Sequence of chain 1.B:
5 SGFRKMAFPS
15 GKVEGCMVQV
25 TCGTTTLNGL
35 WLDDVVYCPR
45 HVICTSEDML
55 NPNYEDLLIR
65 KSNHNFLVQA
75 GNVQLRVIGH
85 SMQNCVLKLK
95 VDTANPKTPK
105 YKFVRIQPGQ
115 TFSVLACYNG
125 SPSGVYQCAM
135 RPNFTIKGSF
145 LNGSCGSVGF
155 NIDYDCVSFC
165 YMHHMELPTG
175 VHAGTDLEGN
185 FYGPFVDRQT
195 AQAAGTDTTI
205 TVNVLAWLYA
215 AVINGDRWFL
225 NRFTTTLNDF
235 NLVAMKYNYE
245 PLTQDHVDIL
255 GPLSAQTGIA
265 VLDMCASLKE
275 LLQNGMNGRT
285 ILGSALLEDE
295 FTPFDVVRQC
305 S

Binding-site contacts:
Ligand atom O1 contacts residue MET169 of chain 1.B at 3.0 Å.
Ligand atom C13 contacts residue ASN146 of chain 1.B at 3.2 Å.
Ligand atom N3 contacts residue GLU170 of chain 1.B at 3.2 Å (salt-bridge).
Ligand atom O1 contacts residue UV21 of chain 1.E at 1.0 Å (h-bond).
Ligand atom C16 contacts residue GLU170 of chain 1.B at 2.8 Å.
Ligand atom C15 contacts residue UV21 of chain 1.E at 0.8 Å.
Ligand atom C5 contacts residue UV21 of chain 1.E at 0.6 Å.
Ligand atom C3 contacts residue UV21 of chain 1.E at 0.3 Å.
Ligand atom N1 contacts residue GLN193 of chain 1.B at 2.9 Å (h-bond).
Ligand atom C9 contacts residue UV21 of chain 1.E at 0.1 Å.
Ligand atom C10 contacts residue UV21 of chain 1.E at 0.2 Å.
Ligand atom C14 contacts residue CYS149 of chain 1.B at 1.8 Å (hydrophobic).
Ligand atom N2 contacts residue CYS149 of chain 1.B at 3.1 Å (h-bond).
Ligand atom C8 contacts residue UV21 of chain 1.E at 0.1 Å.
Ligand atom O2 contacts residue UV21 of chain 1.E at 0.1 Å (h-bond).
Ligand atom C6 contacts residue UV21 of chain 1.E at 1.1 Å.
Ligand atom N2 contacts residue HIS168 of chain 1.B at 3.0 Å (h-bond).
Ligand atom C16 contacts residue UV21 of chain 1.E at 0.8 Å.
Ligand atom O3 contacts residue UV21 of chain 1.E at 1.4 Å.
Ligand atom C1 contacts residue UV21 of chain 1.E at 0.3 Å.
Ligand atom C11 contacts residue UV21 of chain 1.E at 0.2 Å.
Ligand atom O3 contacts residue CYS149 of chain 1.B at 2.6 Å (h-bond).
Ligand atom O2 contacts residue HIS176 of chain 1.B at 3.4 Å.
Ligand atom C7 contacts residue UV21 of chain 1.E at 0.4 Å.
Ligand atom N3 contacts residue UV21 of chain 1.E at 0.2 Å (h-bond).
Ligand atom C8 contacts residue CYS149 of chain 1.B at 2.7 Å (hydrophobic).
Ligand atom O4 contacts residue UV21 of chain 1.E at 0.9 Å (h-bond).
Ligand atom O1 contacts residue GLU170 of chain 1.B at 2.8 Å (salt-bridge).
Ligand atom O5 contacts residue GLN193 of chain 1.B at 3.0 Å (h-bond).
Ligand atom O2 contacts residue HIS167 of chain 1.B at 2.8 Å (h-bond).
Ligand atom C14 contacts residue UV21 of chain 1.E at 0.1 Å.
Ligand atom N1 contacts residue UV21 of chain 1.E at 0.2 Å (h-bond).
Ligand atom C2 contacts residue UV21 of chain 1.E at 0.2 Å.
Ligand atom C15 contacts residue GLU170 of chain 1.B at 3.2 Å.
Ligand atom N2 contacts residue UV21 of chain 1.E at 0.2 Å (h-bond).
Ligand atom C4 contacts residue UV21 of chain 1.E at 0.2 Å.
Ligand atom O5 contacts residue UV21 of chain 1.E at 1.1 Å.
Ligand atom C9 contacts residue CYS149 of chain 1.B at 3.2 Å (hydrophobic).
Ligand atom C12 contacts residue UV21 of chain 1.E at 0.3 Å.
Ligand atom C13 contacts residue UV21 of chain 1.E at 0.2 Å.

The protein below binds the small molecule below.
Small molecule (SMILES): CC(C)C[C@H](NC(=O)OCCSc1ccccc1)C(=O)N[C@@H](C[C@@H]1CCNC1=O)[C@@H](O)S(=O)(=O)O